Sequence of chain 41.E:
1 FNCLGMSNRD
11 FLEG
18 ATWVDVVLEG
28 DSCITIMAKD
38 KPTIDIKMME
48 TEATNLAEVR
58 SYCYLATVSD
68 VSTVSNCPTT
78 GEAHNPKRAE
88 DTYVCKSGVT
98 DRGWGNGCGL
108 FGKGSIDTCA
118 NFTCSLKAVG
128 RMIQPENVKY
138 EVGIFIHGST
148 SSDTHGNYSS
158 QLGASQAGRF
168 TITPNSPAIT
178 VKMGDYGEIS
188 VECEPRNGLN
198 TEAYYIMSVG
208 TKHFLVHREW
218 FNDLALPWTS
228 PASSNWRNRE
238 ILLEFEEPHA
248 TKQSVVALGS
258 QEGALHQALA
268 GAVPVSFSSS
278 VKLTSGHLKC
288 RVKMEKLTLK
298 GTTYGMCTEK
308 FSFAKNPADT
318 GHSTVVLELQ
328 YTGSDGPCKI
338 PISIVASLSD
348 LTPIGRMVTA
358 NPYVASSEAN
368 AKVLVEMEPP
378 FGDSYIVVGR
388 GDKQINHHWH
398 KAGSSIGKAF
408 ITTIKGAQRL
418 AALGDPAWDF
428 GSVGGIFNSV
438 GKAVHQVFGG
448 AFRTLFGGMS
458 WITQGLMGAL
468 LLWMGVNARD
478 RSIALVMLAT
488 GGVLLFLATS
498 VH

This protein binds this small molecule.
Small molecule (SMILES): CC(=O)N[C@@H]1[C@@H](O)[C@H](O)[C@@H](CO)O[C@H]1O

Binding-site contacts:
Ligand atom O5 contacts residue ASN118 of chain 41.E at 2.4 Å (h-bond).
Ligand atom C1 contacts residue ASN118 of chain 41.E at 1.4 Å.
Ligand atom O5 contacts residue SER66 of chain 41.E at 4.3 Å.
Ligand atom O6 contacts residue ASN118 of chain 41.E at 4.1 Å.
Ligand atom C4 contacts residue ASN118 of chain 41.E at 4.2 Å.
Ligand atom O5 contacts residue THR120 of chain 41.E at 3.7 Å.
Ligand atom N2 contacts residue ASN118 of chain 41.E at 2.9 Å (h-bond).
Ligand atom C7 contacts residue ASN118 of chain 41.E at 3.3 Å.
Ligand atom C8 contacts residue ASP67 of chain 41.E at 4.0 Å.
Ligand atom O7 contacts residue ASN118 of chain 41.E at 3.4 Å (h-bond).
Ligand atom O7 contacts residue ASP67 of chain 41.E at 4.3 Å.
Ligand atom C8 contacts residue TYR90 of chain 41.E at 3.6 Å (hydrophobic).
Ligand atom C1 contacts residue SER66 of chain 41.E at 4.4 Å.
Ligand atom N2 contacts residue TYR90 of chain 41.E at 4.2 Å.
Ligand atom C5 contacts residue THR120 of chain 41.E at 4.5 Å.
Ligand atom C3 contacts residue ASN118 of chain 41.E at 3.8 Å.
Ligand atom C5 contacts residue ASN118 of chain 41.E at 3.6 Å.
Ligand atom O7 contacts residue SER66 of chain 41.E at 3.6 Å.
Ligand atom C7 contacts residue ASP67 of chain 41.E at 4.3 Å.
Ligand atom C6 contacts residue THR120 of chain 41.E at 4.0 Å.
Ligand atom C8 contacts residue ASN118 of chain 41.E at 4.3 Å.
Ligand atom C2 contacts residue ASN118 of chain 41.E at 2.5 Å.
Ligand atom O6 contacts residue THR89 of chain 41.E at 3.8 Å.
Ligand atom O6 contacts residue PHE119 of chain 41.E at 3.2 Å (h-bond).
Ligand atom O6 contacts residue THR120 of chain 41.E at 3.5 Å (h-bond).
Ligand atom C7 contacts residue TYR90 of chain 41.E at 4.2 Å (hydrophobic).